Sequence of chain 1.B:
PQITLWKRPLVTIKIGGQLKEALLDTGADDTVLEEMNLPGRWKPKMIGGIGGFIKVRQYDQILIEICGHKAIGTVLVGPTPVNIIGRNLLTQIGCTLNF

Sequence of chain 1.A:
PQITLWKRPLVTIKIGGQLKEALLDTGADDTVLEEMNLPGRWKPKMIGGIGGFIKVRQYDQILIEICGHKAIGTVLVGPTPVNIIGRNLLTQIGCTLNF

Binding-site contacts:
Ligand atom C36 contacts residue ASP29 of chain 1.A at 3.1 Å.
Ligand atom C17 contacts residue GLY49 of chain 1.A at 3.5 Å.
Ligand atom C34 contacts residue ILE50 of chain 1.B at 3.5 Å (hydrophobic).
Ligand atom C22 contacts residue GLY48 of chain 1.B at 3.5 Å.
Ligand atom N07 contacts residue GLY27 of chain 1.A at 3.2 Å (h-bond).
Ligand atom C27 contacts residue PRO81 of chain 1.A at 3.5 Å (hydrophobic).
Ligand atom C17 contacts residue ILE50 of chain 1.A at 3.6 Å (hydrophobic).
Ligand atom C34 contacts residue ILE84 of chain 1.A at 3.6 Å (hydrophobic).
Ligand atom C17 contacts residue PRO81 of chain 1.B at 3.4 Å (hydrophobic).
Ligand atom O38 contacts residue ASP29 of chain 1.B at 3.5 Å (salt-bridge).
Ligand atom C04 contacts residue ILE84 of chain 1.A at 3.6 Å (hydrophobic).
Ligand atom N29 contacts residue GLY48 of chain 1.A at 2.9 Å (h-bond).
Ligand atom O38 contacts residue ALA28 of chain 1.B at 3.7 Å.
Ligand atom O38 contacts residue ASP30 of chain 1.B at 3.4 Å (salt-bridge).
Ligand atom O33 contacts residue GLY27 of chain 1.A at 3.5 Å (h-bond).
Ligand atom C31 contacts residue ILE50 of chain 1.B at 3.6 Å (hydrophobic).
Ligand atom O33 contacts residue ASP29 of chain 1.A at 3.0 Å (salt-bridge).
Ligand atom C05 contacts residue ASP25 of chain 1.A at 3.4 Å.
Ligand atom O10 contacts residue ASP25 of chain 1.B at 2.5 Å (salt-bridge).
Ligand atom C02 contacts residue GLY27 of chain 1.B at 3.6 Å.
Ligand atom O41 contacts residue ASP29 of chain 1.B at 2.9 Å (salt-bridge).
Ligand atom C11 contacts residue ASP25 of chain 1.B at 3.0 Å.
Ligand atom O12 contacts residue GLY49 of chain 1.A at 3.5 Å.
Ligand atom C14 contacts residue GLY27 of chain 1.A at 3.2 Å.
Ligand atom C16 contacts residue PRO81 of chain 1.B at 3.7 Å (hydrophobic).
Ligand atom C03 contacts residue ASP25 of chain 1.A at 2.9 Å.
Ligand atom C36 contacts residue ARG8 of chain 1.B at 3.5 Å.
Ligand atom O10 contacts residue ASP25 of chain 1.A at 2.7 Å (salt-bridge).
Ligand atom C05 contacts residue ASP25 of chain 1.B at 3.1 Å.
Ligand atom C43 contacts residue GLY48 of chain 1.B at 3.4 Å.
Ligand atom C27 contacts residue GLY49 of chain 1.B at 3.3 Å.
Ligand atom C28 contacts residue GLY49 of chain 1.B at 3.6 Å.
Ligand atom O32 contacts residue GLY48 of chain 1.A at 3.4 Å (h-bond).
Ligand atom C40 contacts residue GLY48 of chain 1.B at 3.0 Å.
Ligand atom O33 contacts residue ALA28 of chain 1.A at 3.5 Å.
Ligand atom C30 contacts residue GLY48 of chain 1.A at 3.6 Å.
Ligand atom N01 contacts residue GLY27 of chain 1.B at 2.8 Å (h-bond).
Ligand atom O21 contacts residue ALA28 of chain 1.B at 3.6 Å.
Ligand atom O10 contacts residue GLY27 of chain 1.A at 3.4 Å.
Ligand atom C28 contacts residue ILE50 of chain 1.B at 3.5 Å (hydrophobic).

This small molecule binds to this protein.
Small molecule (SMILES): COC(=O)N[C@H](C(=O)N[C@@H](Cc1ccccc1)[C@@H](O)C[C@H](Cc1ccccc1)NC(=O)O[C@H]1CO[C@H]2OCC[C@H]21)C(C)C